Sequence of chain 1.D:
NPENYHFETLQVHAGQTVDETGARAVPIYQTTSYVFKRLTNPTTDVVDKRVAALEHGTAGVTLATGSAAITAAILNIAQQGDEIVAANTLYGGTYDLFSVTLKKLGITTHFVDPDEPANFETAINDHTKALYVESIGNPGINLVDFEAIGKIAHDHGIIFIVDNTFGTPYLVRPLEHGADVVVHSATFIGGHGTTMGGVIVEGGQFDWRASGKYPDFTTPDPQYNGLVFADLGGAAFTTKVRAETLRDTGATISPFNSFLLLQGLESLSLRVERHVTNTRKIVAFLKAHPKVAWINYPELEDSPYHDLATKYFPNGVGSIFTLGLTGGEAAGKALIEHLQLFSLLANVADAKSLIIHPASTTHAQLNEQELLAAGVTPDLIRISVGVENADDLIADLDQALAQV

Binding-site contacts:
Ligand atom O contacts residue THR230 of chain 1.D at 3.0 Å (h-bond).
Ligand atom CA contacts residue THR230 of chain 1.D at 2.4 Å.
Ligand atom C2' contacts residue ASP206 of chain 1.D at 3.3 Å.
Ligand atom P contacts residue SER228 of chain 1.D at 3.5 Å.
Ligand atom OP1 contacts residue MET240 of chain 1.D at 3.6 Å.
Ligand atom CD contacts residue ASN391 of chain 1.D at 3.5 Å.
Ligand atom P contacts residue GLY109 of chain 1.D at 3.5 Å.
Ligand atom C4' contacts residue SER228 of chain 1.D at 3.2 Å.
Ligand atom C contacts residue THR230 of chain 1.D at 3.2 Å.
Ligand atom O contacts residue GLY234 of chain 1.D at 3.6 Å (h-bond).
Ligand atom C contacts residue PHE232 of chain 1.D at 1.3 Å (hydrophobic).
Ligand atom CA contacts residue PHE232 of chain 1.D at 2.5 Å (hydrophobic).
Ligand atom C5 contacts residue SER228 of chain 1.D at 3.4 Å.
Ligand atom O3 contacts residue PHE209 of chain 1.D at 3.4 Å.
Ligand atom CG contacts residue THR208 of chain 1.D at 3.6 Å.
Ligand atom OP3 contacts residue GLY109 of chain 1.D at 3.4 Å (h-bond).
Ligand atom CD contacts residue VAL392 of chain 1.D at 3.5 Å (hydrophobic).
Ligand atom N contacts residue THR230 of chain 1.D at 1.3 Å.
Ligand atom N contacts residue ALA229 of chain 1.D at 3.0 Å.
Ligand atom CE contacts residue ASN391 of chain 1.D at 3.2 Å.
Ligand atom OP2 contacts residue THR108 of chain 1.D at 3.6 Å.
Ligand atom OP2 contacts residue SER228 of chain 1.D at 3.1 Å (h-bond).
Ligand atom O contacts residue ALA393 of chain 1.D at 3.5 Å (h-bond).
Ligand atom OP3 contacts residue THR108 of chain 1.D at 3.3 Å.
Ligand atom OP3 contacts residue SER110 of chain 1.D at 3.0 Å (h-bond).
Ligand atom O contacts residue PHE232 of chain 1.D at 2.3 Å (h-bond).
Ligand atom O contacts residue GLY235 of chain 1.D at 3.0 Å (h-bond).
Ligand atom C2 contacts residue ASP206 of chain 1.D at 3.5 Å.
Ligand atom O3 contacts residue THR208 of chain 1.D at 3.4 Å.
Ligand atom OP2 contacts residue THR230 of chain 1.D at 2.7 Å (h-bond).
Ligand atom C contacts residue ILE233 of chain 1.D at 3.4 Å (hydrophobic).
Ligand atom N1 contacts residue ASP206 of chain 1.D at 2.9 Å (salt-bridge).
Ligand atom CG contacts residue SER228 of chain 1.D at 3.6 Å.
Ligand atom OP4 contacts residue SER228 of chain 1.D at 2.7 Å (h-bond).
Ligand atom N contacts residue PHE232 of chain 1.D at 3.4 Å (h-bond).
Ligand atom C4 contacts residue SER228 of chain 1.D at 3.4 Å.
Ligand atom O contacts residue ILE233 of chain 1.D at 3.4 Å (h-bond).
Ligand atom N contacts residue SER228 of chain 1.D at 3.2 Å (h-bond).
Ligand atom OP2 contacts residue GLY109 of chain 1.D at 2.9 Å (h-bond).
Ligand atom CB contacts residue PHE232 of chain 1.D at 2.9 Å (hydrophobic).

This small molecule binds to this protein.
Small molecule (SMILES): Cc1ncc(COP(=O)(O)O)c(/C=N/CCCCC(N)C(=O)O)c1O